This small molecule binds to this protein.
Small molecule (SMILES): O=C(N[C@H](Cc1ccccc1)P(=O)(O)O)OCc1ccccc1

Sequence of chain 1.B:
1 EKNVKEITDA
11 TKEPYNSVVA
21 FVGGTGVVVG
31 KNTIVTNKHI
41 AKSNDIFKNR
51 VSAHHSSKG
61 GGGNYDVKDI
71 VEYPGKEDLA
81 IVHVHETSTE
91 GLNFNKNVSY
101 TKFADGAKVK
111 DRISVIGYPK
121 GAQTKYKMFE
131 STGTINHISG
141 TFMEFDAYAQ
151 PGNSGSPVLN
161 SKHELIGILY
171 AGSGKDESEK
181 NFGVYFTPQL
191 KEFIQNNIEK

Binding-site contacts:
Ligand atom C20 contacts residue LYS175 of chain 1.B at 3.9 Å.
Ligand atom C22 contacts residue LYS175 of chain 1.B at 3.9 Å.
Ligand atom C9 contacts residue GLY172 of chain 1.B at 3.9 Å.
Ligand atom C22 contacts residue PRO151 of chain 1.B at 3.5 Å (hydrophobic).
Ligand atom C21 contacts residue LYS175 of chain 1.B at 3.6 Å.
Ligand atom C18 contacts residue GLY174 of chain 1.B at 3.8 Å.
Ligand atom O2P contacts residue HIS39 of chain 1.B at 3.5 Å.
Ligand atom C4 contacts residue ASN181 of chain 1.B at 3.7 Å.
Ligand atom P13 contacts residue SER154 of chain 1.B at 1.7 Å.
Ligand atom C31 contacts residue LYS175 of chain 1.B at 3.8 Å.
Ligand atom C24 contacts residue SER154 of chain 1.B at 2.9 Å.
Ligand atom C7 contacts residue GLN150 of chain 1.B at 3.6 Å.
Ligand atom C5 contacts residue GLY172 of chain 1.B at 3.9 Å.
Ligand atom C4 contacts residue GLN150 of chain 1.B at 3.9 Å.
Ligand atom C5 contacts residue GLN150 of chain 1.B at 3.8 Å.
Ligand atom C23 contacts residue PRO151 of chain 1.B at 3.4 Å (hydrophobic).
Ligand atom N10 contacts residue SER154 of chain 1.B at 3.8 Å.
Ligand atom C7 contacts residue PRO151 of chain 1.B at 3.8 Å (hydrophobic).
Ligand atom C17 contacts residue GLY174 of chain 1.B at 3.4 Å.
Ligand atom O3P contacts residue HIS39 of chain 1.B at 2.8 Å (h-bond).
Ligand atom C23 contacts residue GLN150 of chain 1.B at 3.7 Å.
Ligand atom C11 contacts residue SER154 of chain 1.B at 2.4 Å.
Ligand atom C5 contacts residue SER178 of chain 1.B at 3.8 Å.
Ligand atom C24 contacts residue GLN150 of chain 1.B at 4.0 Å.
Ligand atom C6 contacts residue GLY172 of chain 1.B at 3.8 Å.
Ligand atom C4 contacts residue GLY172 of chain 1.B at 3.6 Å.
Ligand atom O3P contacts residue TYR170 of chain 1.B at 3.3 Å (h-bond).
Ligand atom C18 contacts residue LYS175 of chain 1.B at 3.8 Å.
Ligand atom P13 contacts residue HIS39 of chain 1.B at 3.8 Å.
Ligand atom O12 contacts residue ALA171 of chain 1.B at 3.4 Å.
Ligand atom C5 contacts residue GLY174 of chain 1.B at 3.7 Å.
Ligand atom O2P contacts residue SER154 of chain 1.B at 2.7 Å (h-bond).
Ligand atom C4 contacts residue ALA149 of chain 1.B at 3.7 Å (hydrophobic).
Ligand atom O3P contacts residue SER154 of chain 1.B at 2.6 Å (h-bond).
Ligand atom C5 contacts residue ALA149 of chain 1.B at 3.7 Å (hydrophobic).
Ligand atom C6 contacts residue GLN150 of chain 1.B at 3.6 Å.
Ligand atom C22 contacts residue GLN150 of chain 1.B at 3.9 Å.
Ligand atom C22 contacts residue GLY174 of chain 1.B at 3.2 Å.
Ligand atom C30 contacts residue LYS175 of chain 1.B at 3.7 Å.
Ligand atom O12 contacts residue GLY172 of chain 1.B at 2.9 Å (h-bond).